This protein binds this small molecule.
Small molecule (SMILES): NCCCBr

Sequence of chain 1.A:
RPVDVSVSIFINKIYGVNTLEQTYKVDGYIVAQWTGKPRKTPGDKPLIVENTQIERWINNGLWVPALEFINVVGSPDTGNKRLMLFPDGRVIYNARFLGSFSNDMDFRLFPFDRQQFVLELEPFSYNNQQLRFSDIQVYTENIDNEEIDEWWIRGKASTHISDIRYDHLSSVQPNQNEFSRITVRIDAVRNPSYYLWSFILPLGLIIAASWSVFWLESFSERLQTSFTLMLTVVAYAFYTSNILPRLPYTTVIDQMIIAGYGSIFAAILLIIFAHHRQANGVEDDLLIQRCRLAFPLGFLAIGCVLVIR

Binding-site contacts:
Ligand atom BR contacts residue PHE19 of chain 1.A at 4.2 Å.
Ligand atom BR contacts residue TYR38 of chain 1.A at 4.5 Å.